This small molecule binds to this protein.
Small molecule (SMILES): Cc1cn([C@H]2C[C@H](O[P](=O)(O)OC[C@H]3O[C@@H](n4cc(C)c(=O)[nH]c4=O)C[C@@H]3O)[C@@H](CO[P](=O)(O)O[C@H]3C[C@H](n4ccc(=O)[nH]c4=O)O[C@@H]3COP(=O)=O)O2)c(=O)[nH]c1=O

Sequence of chain 6.A:
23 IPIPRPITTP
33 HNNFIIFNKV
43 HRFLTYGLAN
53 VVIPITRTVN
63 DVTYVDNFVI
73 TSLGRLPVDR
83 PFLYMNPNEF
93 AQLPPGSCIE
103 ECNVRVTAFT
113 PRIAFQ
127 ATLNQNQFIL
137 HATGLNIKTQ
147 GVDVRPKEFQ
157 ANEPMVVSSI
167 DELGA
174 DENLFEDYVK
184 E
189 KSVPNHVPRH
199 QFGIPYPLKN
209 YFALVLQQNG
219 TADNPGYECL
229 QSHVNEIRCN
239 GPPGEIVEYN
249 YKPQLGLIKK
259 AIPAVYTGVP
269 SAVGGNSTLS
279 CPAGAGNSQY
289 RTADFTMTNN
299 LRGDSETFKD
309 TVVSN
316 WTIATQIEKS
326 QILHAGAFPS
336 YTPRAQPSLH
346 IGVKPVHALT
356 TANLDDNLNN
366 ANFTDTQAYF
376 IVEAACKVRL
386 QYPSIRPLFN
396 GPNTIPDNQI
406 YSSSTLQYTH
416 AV

Binding-site contacts:
Ligand atom O4' contacts residue GLN252 of chain 6.A at 3.9 Å.
Ligand atom O4' contacts residue PRO334 of chain 6.A at 4.0 Å.
Ligand atom C6 contacts residue GLY98 of chain 6.A at 4.1 Å.
Ligand atom C5' contacts residue GLN252 of chain 6.A at 3.4 Å.
Ligand atom C7 contacts residue TYR336 of chain 6.A at 3.6 Å (hydrophobic).
Ligand atom C3' contacts residue PHE333 of chain 6.A at 3.8 Å (hydrophobic).
Ligand atom OP2 contacts residue GLU102 of chain 6.A at 3.5 Å (salt-bridge).
Ligand atom O4 contacts residue PRO334 of chain 6.A at 3.7 Å.
Ligand atom O2 contacts residue LEU328 of chain 6.A at 2.2 Å.
Ligand atom O2 contacts residue PRO334 of chain 6.A at 3.8 Å.
Ligand atom C1' contacts residue PHE333 of chain 6.A at 3.1 Å (hydrophobic).
Ligand atom O3' contacts residue PHE333 of chain 6.A at 3.5 Å.
Ligand atom C4' contacts residue LEU328 of chain 6.A at 4.1 Å (hydrophobic).
Ligand atom C1' contacts residue LEU328 of chain 6.A at 3.9 Å (hydrophobic).
Ligand atom OP2 contacts residue ARG391 of chain 6.A at 3.9 Å.
Ligand atom C5' contacts residue PHE333 of chain 6.A at 3.2 Å (hydrophobic).
Ligand atom OP1 contacts residue GLN252 of chain 6.A at 3.7 Å.
Ligand atom N1 contacts residue PHE333 of chain 6.A at 3.8 Å.
Ligand atom OP2 contacts residue PHE333 of chain 6.A at 3.3 Å.
Ligand atom O4' contacts residue LEU328 of chain 6.A at 3.0 Å.
Ligand atom C2' contacts residue LEU328 of chain 6.A at 3.7 Å (hydrophobic).
Ligand atom O4 contacts residue GLY98 of chain 6.A at 2.8 Å (h-bond).
Ligand atom OP1 contacts residue ARG391 of chain 6.A at 3.8 Å.
Ligand atom OP2 contacts residue GLN252 of chain 6.A at 4.1 Å.
Ligand atom N1 contacts residue LEU328 of chain 6.A at 3.8 Å.
Ligand atom C4' contacts residue GLN252 of chain 6.A at 3.5 Å.
Ligand atom C4 contacts residue GLY98 of chain 6.A at 3.2 Å.
Ligand atom P contacts residue PHE333 of chain 6.A at 3.8 Å.
Ligand atom O5' contacts residue PHE333 of chain 6.A at 3.8 Å.
Ligand atom O4 contacts residue ALA259 of chain 6.A at 3.2 Å.
Ligand atom C6 contacts residue PHE333 of chain 6.A at 3.7 Å (hydrophobic).
Ligand atom C2' contacts residue PHE333 of chain 6.A at 2.9 Å (hydrophobic).
Ligand atom C4 contacts residue PRO334 of chain 6.A at 3.6 Å (hydrophobic).
Ligand atom C5 contacts residue GLY98 of chain 6.A at 2.9 Å.
Ligand atom C2 contacts residue PRO334 of chain 6.A at 3.7 Å (hydrophobic).
Ligand atom N3 contacts residue PRO334 of chain 6.A at 3.5 Å.
Ligand atom N3 contacts residue LEU328 of chain 6.A at 3.9 Å.
Ligand atom O5' contacts residue GLN252 of chain 6.A at 3.1 Å (h-bond).
Ligand atom O5' contacts residue LEU328 of chain 6.A at 3.6 Å.
Ligand atom C2 contacts residue LEU328 of chain 6.A at 3.0 Å (hydrophobic).